The small molecule below binds the protein below.
Small molecule (SMILES): CC(=O)N[C@H]1[C@H](O[C@H]2[C@H](O)[C@@H](NC(C)=O)CO[C@@H]2CO)O[C@H](CO)[C@@H](O)[C@@H]1O

Sequence of chain 1.C:
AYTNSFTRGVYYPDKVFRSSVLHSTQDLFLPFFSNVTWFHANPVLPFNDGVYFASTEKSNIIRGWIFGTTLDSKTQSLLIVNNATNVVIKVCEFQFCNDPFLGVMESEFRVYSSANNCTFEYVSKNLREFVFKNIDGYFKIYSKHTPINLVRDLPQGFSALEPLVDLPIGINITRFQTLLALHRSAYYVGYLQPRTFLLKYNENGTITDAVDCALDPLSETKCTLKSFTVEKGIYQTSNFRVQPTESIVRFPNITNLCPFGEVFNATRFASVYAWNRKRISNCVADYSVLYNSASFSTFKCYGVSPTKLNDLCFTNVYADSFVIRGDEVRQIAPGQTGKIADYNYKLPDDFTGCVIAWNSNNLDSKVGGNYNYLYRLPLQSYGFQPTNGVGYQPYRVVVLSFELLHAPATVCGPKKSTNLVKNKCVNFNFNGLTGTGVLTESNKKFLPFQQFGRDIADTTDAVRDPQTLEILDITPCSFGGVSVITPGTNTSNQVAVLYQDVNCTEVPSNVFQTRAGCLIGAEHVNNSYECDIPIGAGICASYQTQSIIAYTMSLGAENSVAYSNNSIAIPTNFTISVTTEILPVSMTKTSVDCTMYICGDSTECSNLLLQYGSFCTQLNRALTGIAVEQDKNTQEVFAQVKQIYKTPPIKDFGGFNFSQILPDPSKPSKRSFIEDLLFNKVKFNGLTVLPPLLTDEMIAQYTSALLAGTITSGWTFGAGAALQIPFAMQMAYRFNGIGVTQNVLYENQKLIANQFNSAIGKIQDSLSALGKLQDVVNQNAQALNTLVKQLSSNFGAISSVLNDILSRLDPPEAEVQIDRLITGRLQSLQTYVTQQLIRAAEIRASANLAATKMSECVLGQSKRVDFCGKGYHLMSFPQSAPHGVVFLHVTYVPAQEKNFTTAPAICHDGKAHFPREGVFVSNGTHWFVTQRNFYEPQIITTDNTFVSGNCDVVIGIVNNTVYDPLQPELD

Binding-site contacts:
Ligand atom O5 contacts residue ASN1134 of chain 1.C at 2.5 Å (h-bond).
Ligand atom C7 contacts residue ASN1134 of chain 1.C at 3.5 Å.
Ligand atom O7 contacts residue ASN1134 of chain 1.C at 3.4 Å (h-bond).
Ligand atom C4 contacts residue ASN1134 of chain 1.C at 4.4 Å.
Ligand atom C5 contacts residue ASN1134 of chain 1.C at 3.6 Å.
Ligand atom C3 contacts residue ASN1134 of chain 1.C at 4.0 Å.
Ligand atom C2 contacts residue ASN1134 of chain 1.C at 2.9 Å.
Ligand atom C1 contacts residue ASN1134 of chain 1.C at 1.6 Å.
Ligand atom N2 contacts residue ASN1134 of chain 1.C at 3.2 Å (h-bond).